Binding-site contacts:
Ligand atom PA contacts residue SER386 of chain 1.B at 3.4 Å.
Ligand atom C6' contacts residue GLN366 of chain 1.B at 3.5 Å.
Ligand atom O1B contacts residue GLY37 of chain 1.B at 2.8 Å.
Ligand atom F1 contacts residue GLN406 of chain 1.B at 3.2 Å.
Ligand atom O2' contacts residue GLU389 of chain 1.B at 2.7 Å (salt-bridge).
Ligand atom C4 contacts residue GLU405 of chain 1.B at 3.3 Å.
Ligand atom N3 contacts residue TRP363 of chain 1.B at 3.5 Å (h-bond).
Ligand atom O1A contacts residue TRP384 of chain 1.B at 3.5 Å (h-bond).
Ligand atom O7' contacts residue TRP363 of chain 1.B at 3.6 Å.
Ligand atom C3' contacts residue GLU389 of chain 1.B at 3.2 Å.
Ligand atom O5 contacts residue GLY37 of chain 1.B at 3.5 Å (h-bond).
Ligand atom O2A contacts residue HIS381 of chain 1.B at 2.8 Å.
Ligand atom C2' contacts residue GLN366 of chain 1.B at 3.4 Å.
Ligand atom O6 contacts residue THR157 of chain 1.B at 3.4 Å (h-bond).
Ligand atom O4 contacts residue TRP384 of chain 1.B at 3.3 Å (h-bond).
Ligand atom F1 contacts residue TYR403 of chain 1.B at 3.4 Å.
Ligand atom O1A contacts residue SER386 of chain 1.B at 3.5 Å (h-bond).
Ligand atom O2' contacts residue GLN366 of chain 1.B at 3.2 Å.
Ligand atom O3 contacts residue GLU405 of chain 1.B at 2.5 Å (salt-bridge).
Ligand atom O1A contacts residue ASN385 of chain 1.B at 3.4 Å (h-bond).
Ligand atom C3 contacts residue GLU405 of chain 1.B at 3.5 Å.
Ligand atom O3' contacts residue GLU389 of chain 1.B at 2.7 Å (salt-bridge).
Ligand atom O3 contacts residue GLN406 of chain 1.B at 3.4 Å (h-bond).
Ligand atom O6 contacts residue GLY37 of chain 1.B at 2.6 Å (h-bond).
Ligand atom O1B contacts residue ASN385 of chain 1.B at 3.4 Å (h-bond).
Ligand atom O4 contacts residue GLU405 of chain 1.B at 2.3 Å (salt-bridge).
Ligand atom O5' contacts residue SER386 of chain 1.B at 3.6 Å (h-bond).
Ligand atom O6' contacts residue ALA364 of chain 1.B at 3.4 Å (h-bond).
Ligand atom C6' contacts residue ALA364 of chain 1.B at 3.5 Å (hydrophobic).
Ligand atom N3 contacts residue ALA364 of chain 1.B at 2.8 Å (h-bond).
Ligand atom O6' contacts residue GLN366 of chain 1.B at 3.4 Å.
Ligand atom PB contacts residue GLY37 of chain 1.B at 3.6 Å.
Ligand atom O3 contacts residue ALA404 of chain 1.B at 3.3 Å.
Ligand atom C6 contacts residue THR157 of chain 1.B at 3.3 Å.
Ligand atom O2' contacts residue GLN262 of chain 1.B at 3.4 Å (h-bond).
Ligand atom O7' contacts residue ALA364 of chain 1.B at 3.2 Å (h-bond).
Ligand atom C2' contacts residue GLU389 of chain 1.B at 3.5 Å.
Ligand atom O1A contacts residue GLY383 of chain 1.B at 3.1 Å.
Ligand atom O2A contacts residue SER386 of chain 1.B at 2.6 Å (h-bond).
Ligand atom O6 contacts residue ASN385 of chain 1.B at 3.1 Å (h-bond).

A small-molecule ligand and the protein it binds are described below.
Small molecule (SMILES): O=c1ccn([C@@H]2O[C@H](CO[P](=O)(O)O[P](=O)(O)O[C@H]3O[C@H](CO)[C@@H](O)[C@H](O)[C@H]3F)[C@@H](O)[C@H]2O)c(=O)[nH]1

Sequence of chain 1.B:
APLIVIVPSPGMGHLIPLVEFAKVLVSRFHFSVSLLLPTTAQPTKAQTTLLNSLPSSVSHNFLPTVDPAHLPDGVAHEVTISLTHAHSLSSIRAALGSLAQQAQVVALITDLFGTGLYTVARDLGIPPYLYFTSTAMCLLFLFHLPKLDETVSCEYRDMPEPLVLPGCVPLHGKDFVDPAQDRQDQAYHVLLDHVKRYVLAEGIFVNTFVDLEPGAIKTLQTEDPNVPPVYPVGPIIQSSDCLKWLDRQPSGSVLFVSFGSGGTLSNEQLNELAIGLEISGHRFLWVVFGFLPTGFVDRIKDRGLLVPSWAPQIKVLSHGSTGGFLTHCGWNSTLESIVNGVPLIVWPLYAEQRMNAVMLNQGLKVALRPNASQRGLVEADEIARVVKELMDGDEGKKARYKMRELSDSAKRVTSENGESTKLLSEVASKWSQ